Sequence of chain 1.B:
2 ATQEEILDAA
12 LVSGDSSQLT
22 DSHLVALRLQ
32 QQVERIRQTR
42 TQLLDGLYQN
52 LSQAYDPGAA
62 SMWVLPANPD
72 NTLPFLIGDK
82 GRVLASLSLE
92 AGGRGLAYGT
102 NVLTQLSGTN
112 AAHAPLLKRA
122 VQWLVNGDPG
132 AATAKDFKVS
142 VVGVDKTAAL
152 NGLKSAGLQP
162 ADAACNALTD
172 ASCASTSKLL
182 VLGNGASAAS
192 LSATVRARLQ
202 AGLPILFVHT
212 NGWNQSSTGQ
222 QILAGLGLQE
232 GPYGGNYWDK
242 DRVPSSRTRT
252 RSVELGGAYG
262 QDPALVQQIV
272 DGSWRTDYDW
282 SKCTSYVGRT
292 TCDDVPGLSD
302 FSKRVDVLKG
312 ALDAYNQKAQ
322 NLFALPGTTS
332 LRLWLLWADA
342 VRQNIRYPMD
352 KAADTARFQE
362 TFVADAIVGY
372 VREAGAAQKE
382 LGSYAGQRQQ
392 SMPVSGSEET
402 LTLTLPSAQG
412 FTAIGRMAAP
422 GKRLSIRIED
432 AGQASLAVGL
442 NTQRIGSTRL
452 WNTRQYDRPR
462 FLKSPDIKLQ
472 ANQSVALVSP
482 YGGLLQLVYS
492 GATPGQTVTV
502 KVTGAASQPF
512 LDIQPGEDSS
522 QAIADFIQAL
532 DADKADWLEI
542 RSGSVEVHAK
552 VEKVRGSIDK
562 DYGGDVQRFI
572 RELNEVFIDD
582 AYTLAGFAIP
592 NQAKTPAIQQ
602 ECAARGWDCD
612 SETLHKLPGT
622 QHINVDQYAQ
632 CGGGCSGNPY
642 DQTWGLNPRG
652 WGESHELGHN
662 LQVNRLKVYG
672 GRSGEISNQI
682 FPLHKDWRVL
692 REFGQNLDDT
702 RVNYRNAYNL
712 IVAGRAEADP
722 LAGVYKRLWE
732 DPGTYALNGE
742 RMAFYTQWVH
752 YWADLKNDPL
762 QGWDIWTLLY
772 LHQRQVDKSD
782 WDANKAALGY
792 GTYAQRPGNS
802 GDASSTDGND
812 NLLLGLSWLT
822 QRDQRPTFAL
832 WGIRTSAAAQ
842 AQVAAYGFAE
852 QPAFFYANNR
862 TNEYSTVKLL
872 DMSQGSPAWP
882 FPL

This small molecule binds to this protein.
Small molecule (SMILES): N[C@@H](CO)C(=O)O

Binding-site contacts:
Ligand atom C contacts residue A2G1 of chain 1.D at 4.3 Å.
Ligand atom OXT contacts residue SER637 of chain 1.B at 4.4 Å.
Ligand atom CA contacts residue GLU657 of chain 1.B at 3.8 Å.
Ligand atom OXT contacts residue ZN1 of chain 1.AA at 3.9 Å.
Ligand atom CB contacts residue HIS656 of chain 1.B at 3.9 Å.
Ligand atom O contacts residue TYR736 of chain 1.B at 2.8 Å (h-bond).
Ligand atom OG contacts residue A2G1 of chain 1.D at 1.4 Å.
Ligand atom N contacts residue A2G1 of chain 1.D at 3.9 Å.
Ligand atom OXT contacts residue GLU657 of chain 1.B at 4.2 Å.
Ligand atom N contacts residue GLY635 of chain 1.B at 4.4 Å.
Ligand atom CB contacts residue ZN1 of chain 1.AA at 4.5 Å.
Ligand atom OXT contacts residue TYR736 of chain 1.B at 2.6 Å (h-bond).
Ligand atom C contacts residue TYR736 of chain 1.B at 3.1 Å (hydrophobic).
Ligand atom CA contacts residue A2G1 of chain 1.D at 3.7 Å.
Ligand atom OG contacts residue HIS656 of chain 1.B at 4.3 Å.
Ligand atom CB contacts residue GLU657 of chain 1.B at 3.3 Å.
Ligand atom CB contacts residue A2G1 of chain 1.D at 2.4 Å.
Ligand atom OXT contacts residue GLU676 of chain 1.B at 4.5 Å.